The small molecule below binds the protein below.
Small molecule (SMILES): CC(=O)N[C@@H]1[C@@H](O)[C@H](O)[C@@H](CO)O[C@H]1O

Sequence of chain 1.B:
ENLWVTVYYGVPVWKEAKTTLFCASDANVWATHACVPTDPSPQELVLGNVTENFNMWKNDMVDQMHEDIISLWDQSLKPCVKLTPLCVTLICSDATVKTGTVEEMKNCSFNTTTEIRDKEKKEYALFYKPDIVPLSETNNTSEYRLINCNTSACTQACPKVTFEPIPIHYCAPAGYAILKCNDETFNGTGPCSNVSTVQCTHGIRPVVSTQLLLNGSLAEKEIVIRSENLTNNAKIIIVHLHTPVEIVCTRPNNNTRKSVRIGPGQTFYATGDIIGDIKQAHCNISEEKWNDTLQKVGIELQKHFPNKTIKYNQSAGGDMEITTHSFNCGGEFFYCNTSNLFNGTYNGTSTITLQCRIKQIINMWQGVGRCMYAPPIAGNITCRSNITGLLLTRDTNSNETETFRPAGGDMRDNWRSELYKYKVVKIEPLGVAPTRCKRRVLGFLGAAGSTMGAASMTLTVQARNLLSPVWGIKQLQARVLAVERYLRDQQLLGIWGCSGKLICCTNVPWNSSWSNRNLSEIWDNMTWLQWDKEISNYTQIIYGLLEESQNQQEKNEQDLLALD

Binding-site contacts:
Ligand atom C5 contacts residue ASN183 of chain 1.B at 3.7 Å.
Ligand atom C1 contacts residue ASN183 of chain 1.B at 1.4 Å.
Ligand atom O6 contacts residue ARG178 of chain 1.B at 4.2 Å.
Ligand atom C8 contacts residue ASN183 of chain 1.B at 4.0 Å.
Ligand atom O7 contacts residue ASN183 of chain 1.B at 4.1 Å.
Ligand atom C2 contacts residue ASN183 of chain 1.B at 2.5 Å.
Ligand atom C8 contacts residue THR184 of chain 1.B at 4.1 Å.
Ligand atom C3 contacts residue ASN183 of chain 1.B at 3.8 Å.
Ligand atom C7 contacts residue ASN183 of chain 1.B at 3.8 Å.
Ligand atom N2 contacts residue THR184 of chain 1.B at 4.0 Å.
Ligand atom C1 contacts residue ARG178 of chain 1.B at 4.4 Å.
Ligand atom C4 contacts residue ASN183 of chain 1.B at 4.2 Å.
Ligand atom O5 contacts residue ASN183 of chain 1.B at 2.3 Å (h-bond).
Ligand atom O5 contacts residue ARG178 of chain 1.B at 3.9 Å.
Ligand atom N2 contacts residue ASN183 of chain 1.B at 3.0 Å (h-bond).
Ligand atom O6 contacts residue VAL166 of chain 1.B at 3.5 Å.